Binding-site contacts:
Ligand atom O2 contacts residue ARG90 of chain 1.C at 3.6 Å (salt-bridge).
Ligand atom C3 contacts residue TRP311 of chain 1.C at 3.7 Å (hydrophobic).
Ligand atom C4 contacts residue ILE91 of chain 1.C at 4.3 Å (hydrophobic).
Ligand atom C5 contacts residue ILE91 of chain 1.C at 3.0 Å (hydrophobic).
Ligand atom O1 contacts residue GLY92 of chain 1.C at 3.3 Å.
Ligand atom C2 contacts residue HIS308 of chain 1.C at 3.4 Å.
Ligand atom C4 contacts residue TRP311 of chain 1.C at 3.8 Å (hydrophobic).
Ligand atom S1 contacts residue GLY92 of chain 1.C at 4.5 Å.
Ligand atom C1 contacts residue SER93 of chain 1.C at 3.5 Å.
Ligand atom C5 contacts residue HIS70 of chain 1.C at 3.2 Å.
Ligand atom O5 contacts residue NAD1 of chain 1.M at 3.6 Å.
Ligand atom C1 contacts residue ARG90 of chain 1.C at 4.0 Å.
Ligand atom C1 contacts residue GLY92 of chain 1.C at 4.1 Å.
Ligand atom O2 contacts residue GLY92 of chain 1.C at 4.2 Å.
Ligand atom S1 contacts residue HIS70 of chain 1.C at 3.7 Å.
Ligand atom O5 contacts residue HIS308 of chain 1.C at 2.6 Å (h-bond).
Ligand atom O2 contacts residue SER93 of chain 1.C at 3.4 Å (h-bond).
Ligand atom O1 contacts residue SER93 of chain 1.C at 2.8 Å (h-bond).
Ligand atom O2 contacts residue GLY94 of chain 1.C at 2.6 Å (h-bond).
Ligand atom C3 contacts residue HIS308 of chain 1.C at 3.3 Å.
Ligand atom C5 contacts residue GLY92 of chain 1.C at 4.2 Å.
Ligand atom C3 contacts residue HIS70 of chain 1.C at 4.3 Å.
Ligand atom C1 contacts residue ARG259 of chain 1.C at 3.6 Å.
Ligand atom O2 contacts residue NAD1 of chain 1.M at 4.2 Å.
Ligand atom C4 contacts residue GLY92 of chain 1.C at 4.2 Å.
Ligand atom C2 contacts residue NAD1 of chain 1.M at 3.9 Å.
Ligand atom S1 contacts residue ILE91 of chain 1.C at 3.5 Å (h-bond).
Ligand atom C1 contacts residue NAD1 of chain 1.M at 4.2 Å.
Ligand atom C5 contacts residue TYR69 of chain 1.C at 3.8 Å (hydrophobic).
Ligand atom C1 contacts residue GLY94 of chain 1.C at 3.6 Å.
Ligand atom C2 contacts residue ARG259 of chain 1.C at 3.7 Å.
Ligand atom O2 contacts residue ARG259 of chain 1.C at 2.7 Å (salt-bridge).
Ligand atom S1 contacts residue TYR69 of chain 1.C at 4.1 Å.
Ligand atom O5 contacts residue ARG259 of chain 1.C at 2.7 Å (salt-bridge).
Ligand atom C5 contacts residue ARG90 of chain 1.C at 3.1 Å.
Ligand atom S1 contacts residue TRP311 of chain 1.C at 4.4 Å.
Ligand atom O1 contacts residue GLY94 of chain 1.C at 3.9 Å.
Ligand atom O1 contacts residue NAD1 of chain 1.M at 3.9 Å.
Ligand atom C3 contacts residue NAD1 of chain 1.M at 4.0 Å.

This small molecule binds to this protein.
Small molecule (SMILES): CSCCC(=O)C(=O)O

Sequence of chain 1.C:
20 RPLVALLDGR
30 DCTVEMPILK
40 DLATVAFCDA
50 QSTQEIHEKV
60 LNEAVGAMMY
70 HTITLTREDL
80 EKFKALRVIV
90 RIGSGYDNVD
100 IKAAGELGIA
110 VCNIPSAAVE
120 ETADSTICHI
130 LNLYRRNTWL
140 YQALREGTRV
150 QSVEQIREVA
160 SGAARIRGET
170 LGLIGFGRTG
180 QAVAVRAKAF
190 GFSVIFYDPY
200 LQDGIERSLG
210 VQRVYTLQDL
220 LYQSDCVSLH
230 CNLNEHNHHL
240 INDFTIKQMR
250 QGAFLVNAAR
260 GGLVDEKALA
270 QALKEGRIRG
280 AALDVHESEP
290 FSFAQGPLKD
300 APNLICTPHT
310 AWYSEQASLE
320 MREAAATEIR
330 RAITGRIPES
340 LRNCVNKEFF